Sequence of chain 1.D:
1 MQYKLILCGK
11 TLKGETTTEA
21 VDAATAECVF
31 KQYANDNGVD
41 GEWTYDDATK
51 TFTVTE

A protein and the small-molecule ligand that binds it are described below.
Small molecule (SMILES): CC1(C)C=C(CSS(C)(=O)=O)C(C)(C)N1[O]

Binding-site contacts:
Ligand atom C4 contacts residue ACT1 of chain 1.O at 4.1 Å.
Ligand atom C3 contacts residue GLU27 of chain 1.D at 3.9 Å.
Ligand atom C5 contacts residue GLU27 of chain 1.D at 4.1 Å.
Ligand atom S1 contacts residue CYS28 of chain 1.D at 2.0 Å (h-bond).
Ligand atom C1 contacts residue GLU27 of chain 1.D at 4.4 Å.
Ligand atom C4 contacts residue GLU27 of chain 1.D at 4.2 Å.
Ligand atom C3 contacts residue CYS28 of chain 1.D at 3.6 Å (hydrophobic).
Ligand atom C2 contacts residue GLU27 of chain 1.D at 4.2 Å.
Ligand atom S1 contacts residue ACT1 of chain 1.O at 3.8 Å.
Ligand atom C9 contacts residue GLU27 of chain 1.D at 3.4 Å.
Ligand atom C4 contacts residue CYS28 of chain 1.D at 3.1 Å (hydrophobic).
Ligand atom C8 contacts residue ALA24 of chain 1.D at 4.0 Å (hydrophobic).
Ligand atom C9 contacts residue ALA24 of chain 1.D at 4.2 Å (hydrophobic).
Ligand atom C1 contacts residue ALA24 of chain 1.D at 4.5 Å (hydrophobic).
Ligand atom C2 contacts residue ALA24 of chain 1.D at 3.8 Å (hydrophobic).
Ligand atom C2 contacts residue CYS28 of chain 1.D at 3.5 Å (hydrophobic).
Ligand atom C6 contacts residue GLU27 of chain 1.D at 3.2 Å.